A small-molecule ligand and the protein it binds are described below.
Small molecule (SMILES): CS(=O)(=O)c1cccc2cccnc12

Sequence of chain 1.B:
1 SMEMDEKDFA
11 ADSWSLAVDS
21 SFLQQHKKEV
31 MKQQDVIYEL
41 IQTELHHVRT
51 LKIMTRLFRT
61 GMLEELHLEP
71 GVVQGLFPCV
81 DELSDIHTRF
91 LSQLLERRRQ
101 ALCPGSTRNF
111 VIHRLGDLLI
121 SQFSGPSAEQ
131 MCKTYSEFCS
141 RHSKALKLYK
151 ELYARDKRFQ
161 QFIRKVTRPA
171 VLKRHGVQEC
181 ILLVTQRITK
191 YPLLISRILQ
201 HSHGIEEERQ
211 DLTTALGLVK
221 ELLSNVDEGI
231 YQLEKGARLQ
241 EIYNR

Binding-site contacts:
Ligand atom C8 contacts residue ARG108 of chain 1.B at 4.0 Å.
Ligand atom C6 contacts residue VAL18 of chain 1.B at 4.2 Å (hydrophobic).
Ligand atom C4 contacts residue ARG108 of chain 1.B at 3.6 Å.
Ligand atom C8 contacts residue ASP19 of chain 1.B at 4.3 Å.
Ligand atom C3 contacts residue ALA17 of chain 1.B at 4.3 Å (hydrophobic).
Ligand atom C9 contacts residue ARG108 of chain 1.B at 3.7 Å.
Ligand atom C5 contacts residue ARG108 of chain 1.B at 3.7 Å.
Ligand atom C contacts residue ARG108 of chain 1.B at 3.5 Å.
Ligand atom S contacts residue ARG108 of chain 1.B at 4.2 Å.
Ligand atom C6 contacts residue ARG108 of chain 1.B at 3.8 Å.
Ligand atom N contacts residue ARG108 of chain 1.B at 3.8 Å.
Ligand atom C4 contacts residue ALA17 of chain 1.B at 3.3 Å (hydrophobic).
Ligand atom C6 contacts residue LEU16 of chain 1.B at 4.3 Å (hydrophobic).
Ligand atom C7 contacts residue ARG108 of chain 1.B at 4.2 Å.
Ligand atom C2 contacts residue ARG108 of chain 1.B at 3.7 Å.
Ligand atom C5 contacts residue ALA17 of chain 1.B at 3.9 Å (hydrophobic).
Ligand atom C6 contacts residue ALA17 of chain 1.B at 3.7 Å (hydrophobic).
Ligand atom C3 contacts residue ARG108 of chain 1.B at 4.0 Å.
Ligand atom C1 contacts residue ARG108 of chain 1.B at 3.5 Å.
Ligand atom C7 contacts residue ASP19 of chain 1.B at 3.9 Å.
Ligand atom C6 contacts residue ASP19 of chain 1.B at 4.2 Å.